Sequence of chain 1.C:
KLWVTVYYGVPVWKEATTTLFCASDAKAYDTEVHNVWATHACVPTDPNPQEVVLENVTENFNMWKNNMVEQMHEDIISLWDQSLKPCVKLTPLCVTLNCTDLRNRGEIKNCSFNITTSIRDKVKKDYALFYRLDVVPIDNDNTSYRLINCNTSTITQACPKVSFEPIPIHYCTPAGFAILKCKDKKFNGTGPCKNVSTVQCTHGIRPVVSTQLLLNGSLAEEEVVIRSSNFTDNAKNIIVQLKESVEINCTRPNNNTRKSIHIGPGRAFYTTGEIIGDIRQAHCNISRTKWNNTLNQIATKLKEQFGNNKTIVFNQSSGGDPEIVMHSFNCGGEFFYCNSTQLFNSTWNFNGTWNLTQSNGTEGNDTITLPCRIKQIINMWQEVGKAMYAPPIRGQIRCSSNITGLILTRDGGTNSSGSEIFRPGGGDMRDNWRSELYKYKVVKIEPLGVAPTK

This small molecule binds to this protein.
Small molecule (SMILES): CC(=O)N[C@H]1[C@H](O[C@H]2[C@H](O)[C@@H](NC(C)=O)CO[C@@H]2CO)O[C@H](CO)[C@@H](O[C@@H]2O[C@H](CO[C@H]3O[C@H](CO)[C@@H](O)[C@H](O[C@H]4O[C@H](CO)[C@@H](O)[C@H](O)[C@@H]4O[C@H]4O[C@H](CO)[C@@H](O)[C@H](O)[C@@H]4O)[C@@H]3O)[C@@H](O)[C@H](O)[C@@H]2O)[C@@H]1O

Binding-site contacts:
Ligand atom C7 contacts residue BMA3 of chain 1.V at 4.5 Å.
Ligand atom C5 contacts residue THR243 of chain 1.C at 3.8 Å.
Ligand atom C8 contacts residue BMA3 of chain 1.V at 4.0 Å.
Ligand atom C5 contacts residue NAG2 of chain 1.V at 3.8 Å.
Ligand atom C1 contacts residue NAG2 of chain 1.V at 3.3 Å.
Ligand atom O3 contacts residue NAG2 of chain 1.V at 4.5 Å.
Ligand atom O5 contacts residue ASN241 of chain 1.C at 4.0 Å.
Ligand atom C1 contacts residue THR243 of chain 1.C at 4.1 Å.
Ligand atom O5 contacts residue NAG2 of chain 1.V at 3.5 Å.
Ligand atom C1 contacts residue ASN241 of chain 1.C at 2.9 Å.
Ligand atom O5 contacts residue THR243 of chain 1.C at 3.1 Å.
Ligand atom O4 contacts residue NAG2 of chain 1.V at 3.9 Å.
Ligand atom C3 contacts residue NAG2 of chain 1.V at 3.8 Å.
Ligand atom O6 contacts residue NAG2 of chain 1.V at 4.5 Å.
Ligand atom N2 contacts residue ASN241 of chain 1.C at 3.5 Å (h-bond).
Ligand atom N2 contacts residue BMA3 of chain 1.V at 3.8 Å.
Ligand atom C2 contacts residue ASN241 of chain 1.C at 3.8 Å.
Ligand atom O6 contacts residue THR243 of chain 1.C at 2.8 Å (h-bond).
Ligand atom C4 contacts residue NAG2 of chain 1.V at 4.2 Å.
Ligand atom C6 contacts residue THR243 of chain 1.C at 3.2 Å.